Sequence of chain 16.A:
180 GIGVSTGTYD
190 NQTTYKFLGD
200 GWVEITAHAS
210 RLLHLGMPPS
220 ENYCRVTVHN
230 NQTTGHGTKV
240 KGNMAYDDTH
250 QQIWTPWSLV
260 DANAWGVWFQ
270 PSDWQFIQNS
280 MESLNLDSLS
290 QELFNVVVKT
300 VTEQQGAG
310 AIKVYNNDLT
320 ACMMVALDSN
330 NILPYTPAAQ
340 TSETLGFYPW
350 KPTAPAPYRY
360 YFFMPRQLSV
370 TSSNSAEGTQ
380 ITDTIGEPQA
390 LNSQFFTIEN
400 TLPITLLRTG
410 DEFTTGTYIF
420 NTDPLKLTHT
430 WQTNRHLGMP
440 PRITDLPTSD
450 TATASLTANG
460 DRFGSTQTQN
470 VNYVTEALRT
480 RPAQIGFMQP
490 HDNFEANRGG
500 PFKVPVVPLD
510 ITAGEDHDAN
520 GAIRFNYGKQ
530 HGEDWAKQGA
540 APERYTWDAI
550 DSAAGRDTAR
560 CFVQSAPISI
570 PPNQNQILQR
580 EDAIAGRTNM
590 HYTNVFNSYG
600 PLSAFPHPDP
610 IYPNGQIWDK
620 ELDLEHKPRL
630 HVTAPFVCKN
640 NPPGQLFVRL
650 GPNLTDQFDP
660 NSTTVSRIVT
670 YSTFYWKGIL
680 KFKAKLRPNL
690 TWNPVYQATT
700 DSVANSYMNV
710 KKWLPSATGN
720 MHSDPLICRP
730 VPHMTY

Binding-site contacts:
Ligand atom C4' contacts residue TRP201 of chain 16.A at 4.3 Å (hydrophobic).
Ligand atom C6 contacts residue TRP201 of chain 16.A at 3.5 Å (hydrophobic).
Ligand atom N4 contacts residue TRP201 of chain 16.A at 3.8 Å.
Ligand atom C2 contacts residue TRP201 of chain 16.A at 3.9 Å (hydrophobic).
Ligand atom OP1 contacts residue PRO423 of chain 16.A at 3.6 Å.
Ligand atom C4 contacts residue TRP201 of chain 16.A at 3.3 Å (hydrophobic).
Ligand atom O3' contacts residue LYS682 of chain 16.A at 3.1 Å (salt-bridge).
Ligand atom C2' contacts residue TRP201 of chain 16.A at 3.7 Å (hydrophobic).
Ligand atom O2 contacts residue LYS682 of chain 16.A at 4.2 Å.
Ligand atom N3 contacts residue TRP201 of chain 16.A at 3.6 Å.
Ligand atom C1' contacts residue LYS682 of chain 16.A at 4.5 Å.
Ligand atom O2 contacts residue LEU197 of chain 16.A at 4.0 Å.
Ligand atom O5' contacts residue TRP201 of chain 16.A at 3.6 Å.
Ligand atom C5 contacts residue TRP201 of chain 16.A at 3.4 Å (hydrophobic).
Ligand atom C3' contacts residue LYS682 of chain 16.A at 3.8 Å.
Ligand atom N1 contacts residue TRP201 of chain 16.A at 4.0 Å.
Ligand atom C3' contacts residue TRP201 of chain 16.A at 4.1 Å (hydrophobic).
Ligand atom N4 contacts residue ASP199 of chain 16.A at 4.0 Å.
Ligand atom N4 contacts residue GLY198 of chain 16.A at 3.8 Å.
Ligand atom O4' contacts residue TRP201 of chain 16.A at 4.5 Å.
Ligand atom C2' contacts residue LYS682 of chain 16.A at 3.6 Å.
Ligand atom C1' contacts residue TRP201 of chain 16.A at 4.5 Å (hydrophobic).
Ligand atom C5' contacts residue TRP201 of chain 16.A at 3.5 Å (hydrophobic).
Ligand atom O2 contacts residue TRP201 of chain 16.A at 4.3 Å.

A protein and the small-molecule ligand that binds it are described below.
Small molecule (SMILES): Nc1ccn([C@H]2C[C@H](O)[C@@H](COP(=O)(O)O)O2)c(=O)n1